Binding-site contacts:
Ligand atom O contacts residue ASP298 of chain 1.K at 2.9 Å (salt-bridge).
Ligand atom CAJ contacts residue GLY408 of chain 1.K at 3.5 Å.
Ligand atom OAF contacts residue ZN1 of chain 1.OC at 2.0 Å.
Ligand atom CAH contacts residue ALA496 of chain 1.K at 3.6 Å (hydrophobic).
Ligand atom CAK contacts residue LYS305 of chain 1.K at 3.8 Å.
Ligand atom CAK contacts residue GLY408 of chain 1.K at 3.7 Å.
Ligand atom CA contacts residue LEU406 of chain 1.K at 3.2 Å (hydrophobic).
Ligand atom CAJ contacts residue THR407 of chain 1.K at 3.7 Å.
Ligand atom BRG contacts residue MET311 of chain 1.K at 3.6 Å.
Ligand atom C contacts residue ZN1 of chain 1.OC at 2.8 Å.
Ligand atom O contacts residue ASP378 of chain 1.K at 3.4 Å (salt-bridge).
Ligand atom C contacts residue LEU406 of chain 1.K at 3.7 Å (hydrophobic).
Ligand atom OAF contacts residue GLU380 of chain 1.K at 2.6 Å (salt-bridge).
Ligand atom OAF contacts residue ASP298 of chain 1.K at 3.3 Å (salt-bridge).
Ligand atom CAQ contacts residue GLY408 of chain 1.K at 3.5 Å.
Ligand atom NAL contacts residue ZN1 of chain 1.OC at 2.7 Å.
Ligand atom CAP contacts residue GLY408 of chain 1.K at 3.6 Å.
Ligand atom OAE contacts residue THR407 of chain 1.K at 3.3 Å.
Ligand atom OAE contacts residue GLY408 of chain 1.K at 2.8 Å (h-bond).
Ligand atom O contacts residue ZN1 of chain 1.NC at 3.1 Å.
Ligand atom BRG contacts residue PHE317 of chain 1.K at 3.7 Å.
Ligand atom CAH contacts residue GLY408 of chain 1.K at 3.7 Å.
Ligand atom NAL contacts residue ZN1 of chain 1.NC at 2.9 Å.
Ligand atom CAQ contacts residue LEU406 of chain 1.K at 3.8 Å (hydrophobic).
Ligand atom CAJ contacts residue THR405 of chain 1.K at 3.6 Å.
Ligand atom NAL contacts residue CO31 of chain 1.PC at 2.9 Å (h-bond).
Ligand atom O contacts residue LYS305 of chain 1.K at 2.9 Å (salt-bridge).
Ligand atom NAL contacts residue LEU406 of chain 1.K at 3.4 Å (h-bond).
Ligand atom CAO contacts residue GLY408 of chain 1.K at 3.8 Å.
Ligand atom CAJ contacts residue LEU406 of chain 1.K at 3.5 Å (hydrophobic).
Ligand atom OAF contacts residue ASP378 of chain 1.K at 2.7 Å (salt-bridge).
Ligand atom CAH contacts residue PHE317 of chain 1.K at 3.8 Å (hydrophobic).
Ligand atom OAF contacts residue LYS293 of chain 1.K at 3.7 Å.
Ligand atom CAI contacts residue GLY408 of chain 1.K at 3.6 Å.
Ligand atom NAL contacts residue ASP378 of chain 1.K at 2.9 Å (salt-bridge).
Ligand atom O contacts residue ZN1 of chain 1.OC at 2.4 Å.
Ligand atom OAF contacts residue ZN1 of chain 1.NC at 2.0 Å.
Ligand atom OAF contacts residue CO31 of chain 1.PC at 3.1 Å (h-bond).
Ligand atom C contacts residue ASP378 of chain 1.K at 3.3 Å.
Ligand atom C contacts residue ZN1 of chain 1.NC at 3.2 Å.

Sequence of chain 1.K:
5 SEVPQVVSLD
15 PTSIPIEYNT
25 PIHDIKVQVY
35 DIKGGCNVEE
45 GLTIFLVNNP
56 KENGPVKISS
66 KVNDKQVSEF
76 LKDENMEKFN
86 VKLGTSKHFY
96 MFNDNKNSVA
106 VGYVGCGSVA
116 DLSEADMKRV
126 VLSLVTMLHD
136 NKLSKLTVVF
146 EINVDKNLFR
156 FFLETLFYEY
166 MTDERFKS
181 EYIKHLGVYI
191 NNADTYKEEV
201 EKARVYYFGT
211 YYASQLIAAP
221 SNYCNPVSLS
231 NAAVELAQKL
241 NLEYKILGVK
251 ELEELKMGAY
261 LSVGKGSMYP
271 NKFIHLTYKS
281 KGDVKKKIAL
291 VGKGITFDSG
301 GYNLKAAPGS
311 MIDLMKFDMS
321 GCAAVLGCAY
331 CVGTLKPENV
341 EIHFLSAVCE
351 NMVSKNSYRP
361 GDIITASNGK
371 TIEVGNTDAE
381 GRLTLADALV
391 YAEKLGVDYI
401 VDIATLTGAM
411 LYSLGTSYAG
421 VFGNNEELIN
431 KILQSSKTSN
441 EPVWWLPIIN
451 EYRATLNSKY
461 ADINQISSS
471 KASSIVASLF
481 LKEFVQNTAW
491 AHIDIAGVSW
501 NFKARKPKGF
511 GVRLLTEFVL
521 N

A protein and the small-molecule ligand that binds it are described below.
Small molecule (SMILES): CC(C)(C)C(=O)N[C@@H](C(=O)NO)c1ccc(Br)cc1